Sequence of chain 1.B:
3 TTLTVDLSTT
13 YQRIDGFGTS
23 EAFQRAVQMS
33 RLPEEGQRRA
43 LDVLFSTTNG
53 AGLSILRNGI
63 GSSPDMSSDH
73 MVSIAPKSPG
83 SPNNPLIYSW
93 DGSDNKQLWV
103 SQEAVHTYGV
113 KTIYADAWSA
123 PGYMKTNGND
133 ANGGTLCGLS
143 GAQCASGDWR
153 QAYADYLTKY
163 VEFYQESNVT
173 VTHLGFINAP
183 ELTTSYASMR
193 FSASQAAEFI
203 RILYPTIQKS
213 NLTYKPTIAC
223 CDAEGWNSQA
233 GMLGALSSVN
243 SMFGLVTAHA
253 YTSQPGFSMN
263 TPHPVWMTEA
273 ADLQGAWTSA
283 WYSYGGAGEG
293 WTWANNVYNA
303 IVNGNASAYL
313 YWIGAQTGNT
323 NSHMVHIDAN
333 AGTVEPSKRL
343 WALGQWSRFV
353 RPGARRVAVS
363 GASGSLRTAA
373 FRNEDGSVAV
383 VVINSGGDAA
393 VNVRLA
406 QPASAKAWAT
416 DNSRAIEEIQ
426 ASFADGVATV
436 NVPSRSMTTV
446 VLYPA

Binding-site contacts:
Ligand atom OXT contacts residue TRP101 of chain 1.B at 3.5 Å.
Ligand atom O contacts residue ARG40 of chain 1.B at 4.1 Å.
Ligand atom CA contacts residue TRP101 of chain 1.B at 3.9 Å (hydrophobic).
Ligand atom CA contacts residue GLY1 of chain 1.L at 4.4 Å.
Ligand atom C contacts residue ARG40 of chain 1.B at 3.9 Å.
Ligand atom N contacts residue GLU105 of chain 1.B at 2.8 Å (salt-bridge).
Ligand atom CA contacts residue ARG40 of chain 1.B at 3.2 Å.
Ligand atom C contacts residue GLU105 of chain 1.B at 4.4 Å.
Ligand atom N contacts residue ARG40 of chain 1.B at 4.5 Å.
Ligand atom CA contacts residue LEU43 of chain 1.B at 4.4 Å (hydrophobic).
Ligand atom N contacts residue TRP101 of chain 1.B at 3.0 Å (h-bond).
Ligand atom C contacts residue TRP101 of chain 1.B at 4.1 Å (hydrophobic).
Ligand atom CA contacts residue GLU105 of chain 1.B at 3.0 Å.
Ligand atom C contacts residue GLN39 of chain 1.B at 3.4 Å.
Ligand atom O contacts residue GLU36 of chain 1.B at 4.5 Å.
Ligand atom OXT contacts residue LEU43 of chain 1.B at 3.9 Å.
Ligand atom N contacts residue GLY1 of chain 1.L at 3.3 Å (h-bond).
Ligand atom OXT contacts residue GLN39 of chain 1.B at 2.6 Å (h-bond).
Ligand atom O contacts residue GLN39 of chain 1.B at 3.6 Å (h-bond).

A small-molecule ligand and the protein it binds are described below.
Small molecule (SMILES): NCC(=O)O